Sequence of chain 1.A:
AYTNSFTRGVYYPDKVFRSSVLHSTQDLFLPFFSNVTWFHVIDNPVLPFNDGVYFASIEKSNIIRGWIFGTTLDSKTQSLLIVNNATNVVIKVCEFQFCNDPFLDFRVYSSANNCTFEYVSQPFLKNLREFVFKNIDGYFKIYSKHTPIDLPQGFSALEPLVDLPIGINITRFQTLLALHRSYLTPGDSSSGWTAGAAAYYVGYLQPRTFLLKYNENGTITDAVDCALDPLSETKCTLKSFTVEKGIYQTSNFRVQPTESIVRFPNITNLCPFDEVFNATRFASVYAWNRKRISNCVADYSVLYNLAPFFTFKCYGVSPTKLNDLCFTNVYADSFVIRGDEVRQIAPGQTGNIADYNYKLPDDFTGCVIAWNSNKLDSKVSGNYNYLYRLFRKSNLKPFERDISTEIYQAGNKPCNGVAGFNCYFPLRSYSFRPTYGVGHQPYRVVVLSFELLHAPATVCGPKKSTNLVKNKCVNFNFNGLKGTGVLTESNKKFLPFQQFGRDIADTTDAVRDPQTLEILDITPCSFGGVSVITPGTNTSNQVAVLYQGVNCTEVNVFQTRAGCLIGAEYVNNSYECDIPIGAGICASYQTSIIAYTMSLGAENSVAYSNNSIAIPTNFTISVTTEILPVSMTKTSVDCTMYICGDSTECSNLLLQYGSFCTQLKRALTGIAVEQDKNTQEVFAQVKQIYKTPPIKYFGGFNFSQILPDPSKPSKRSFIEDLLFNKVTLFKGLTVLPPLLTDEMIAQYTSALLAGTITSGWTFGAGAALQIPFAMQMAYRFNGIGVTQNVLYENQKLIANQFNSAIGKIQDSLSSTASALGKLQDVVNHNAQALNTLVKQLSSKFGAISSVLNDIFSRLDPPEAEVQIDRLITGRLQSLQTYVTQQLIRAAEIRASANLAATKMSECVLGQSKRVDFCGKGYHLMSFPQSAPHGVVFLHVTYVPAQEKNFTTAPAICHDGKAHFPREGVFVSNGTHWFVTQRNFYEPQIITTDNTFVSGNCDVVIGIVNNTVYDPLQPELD

The protein below binds the small molecule below.
Small molecule (SMILES): CC(=O)N[C@H]1[C@H](O[C@H]2[C@H](O)[C@@H](NC(C)=O)CO[C@@H]2CO)O[C@H](CO)[C@@H](O)[C@@H]1O

Binding-site contacts:
Ligand atom O7 contacts residue ASN922 of chain 1.A at 4.4 Å.
Ligand atom C5 contacts residue ASN714 of chain 1.A at 3.7 Å.
Ligand atom C5 contacts residue LEU919 of chain 1.A at 4.2 Å (hydrophobic).
Ligand atom C2 contacts residue ASN714 of chain 1.A at 2.5 Å.
Ligand atom O7 contacts residue ASN714 of chain 1.A at 3.3 Å (h-bond).
Ligand atom C1 contacts residue GLN1068 of chain 1.A at 3.5 Å.
Ligand atom O5 contacts residue GLN1068 of chain 1.A at 3.7 Å.
Ligand atom C1 contacts residue ASN714 of chain 1.A at 1.4 Å.
Ligand atom N2 contacts residue ASN714 of chain 1.A at 2.9 Å (h-bond).
Ligand atom C5 contacts residue GLN923 of chain 1.A at 4.1 Å.
Ligand atom N2 contacts residue GLN1068 of chain 1.A at 4.4 Å.
Ligand atom C8 contacts residue GLN923 of chain 1.A at 4.5 Å.
Ligand atom C4 contacts residue ASN714 of chain 1.A at 4.2 Å.
Ligand atom C7 contacts residue LEU919 of chain 1.A at 3.8 Å (hydrophobic).
Ligand atom C7 contacts residue ASN714 of chain 1.A at 3.3 Å.
Ligand atom O7 contacts residue GLN1068 of chain 1.A at 3.0 Å (h-bond).
Ligand atom C3 contacts residue ASN714 of chain 1.A at 3.8 Å.
Ligand atom O5 contacts residue ASN714 of chain 1.A at 2.4 Å (h-bond).
Ligand atom C1 contacts residue LEU919 of chain 1.A at 4.4 Å (hydrophobic).
Ligand atom C8 contacts residue ASN922 of chain 1.A at 4.4 Å.
Ligand atom O4 contacts residue LEU919 of chain 1.A at 4.0 Å.
Ligand atom C8 contacts residue ASN714 of chain 1.A at 4.4 Å.
Ligand atom O7 contacts residue LEU919 of chain 1.A at 3.5 Å.
Ligand atom C8 contacts residue LEU919 of chain 1.A at 3.9 Å (hydrophobic).
Ligand atom C2 contacts residue GLN1068 of chain 1.A at 3.9 Å.
Ligand atom C6 contacts residue GLN923 of chain 1.A at 3.9 Å.
Ligand atom C3 contacts residue LEU919 of chain 1.A at 4.2 Å (hydrophobic).
Ligand atom C7 contacts residue GLN1068 of chain 1.A at 4.1 Å.